A protein and the small-molecule ligand that binds it are described below.
Small molecule (SMILES): CC(=O)N[C@@H]1[C@@H](O)[C@H](O)[C@@H](CO)O[C@H]1O

Sequence of chain 1.A:
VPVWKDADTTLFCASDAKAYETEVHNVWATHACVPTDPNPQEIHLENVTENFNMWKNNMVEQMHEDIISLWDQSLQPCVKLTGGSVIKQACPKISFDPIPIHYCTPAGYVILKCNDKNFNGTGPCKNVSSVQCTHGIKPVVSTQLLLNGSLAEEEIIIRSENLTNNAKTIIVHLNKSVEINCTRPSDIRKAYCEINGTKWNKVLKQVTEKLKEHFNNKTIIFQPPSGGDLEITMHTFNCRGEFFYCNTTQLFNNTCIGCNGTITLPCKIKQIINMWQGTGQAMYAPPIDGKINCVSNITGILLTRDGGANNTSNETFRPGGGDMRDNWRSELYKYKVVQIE

Binding-site contacts:
Ligand atom O5 contacts residue GLU155 of chain 1.A at 3.8 Å.
Ligand atom C6 contacts residue LYS218 of chain 1.A at 3.4 Å.
Ligand atom C7 contacts residue GLU154 of chain 1.A at 4.4 Å.
Ligand atom C1 contacts residue ILE156 of chain 1.A at 4.4 Å (hydrophobic).
Ligand atom C1 contacts residue ASN175 of chain 1.A at 1.4 Å.
Ligand atom C4 contacts residue ASN175 of chain 1.A at 4.2 Å.
Ligand atom O5 contacts residue ASN175 of chain 1.A at 2.6 Å (h-bond).
Ligand atom C1 contacts residue GLN214 of chain 1.A at 4.2 Å.
Ligand atom C3 contacts residue GLN214 of chain 1.A at 4.1 Å.
Ligand atom C2 contacts residue ASN175 of chain 1.A at 2.5 Å.
Ligand atom O5 contacts residue ILE156 of chain 1.A at 3.5 Å (h-bond).
Ligand atom O6 contacts residue ILE156 of chain 1.A at 3.1 Å (h-bond).
Ligand atom C3 contacts residue ASN175 of chain 1.A at 3.6 Å.
Ligand atom N2 contacts residue ASN175 of chain 1.A at 2.7 Å (h-bond).
Ligand atom C6 contacts residue GLU155 of chain 1.A at 3.9 Å.
Ligand atom C8 contacts residue ASN175 of chain 1.A at 4.2 Å.
Ligand atom C5 contacts residue ILE156 of chain 1.A at 4.5 Å (hydrophobic).
Ligand atom C6 contacts residue ILE156 of chain 1.A at 4.2 Å (hydrophobic).
Ligand atom C5 contacts residue ASN175 of chain 1.A at 3.5 Å.
Ligand atom O5 contacts residue GLU154 of chain 1.A at 4.4 Å.
Ligand atom O7 contacts residue GLU154 of chain 1.A at 3.4 Å (salt-bridge).
Ligand atom C4 contacts residue GLN214 of chain 1.A at 4.5 Å.
Ligand atom C1 contacts residue GLU154 of chain 1.A at 4.4 Å.
Ligand atom O6 contacts residue LYS218 of chain 1.A at 2.9 Å (salt-bridge).
Ligand atom O4 contacts residue GLN214 of chain 1.A at 4.1 Å.
Ligand atom C5 contacts residue GLN214 of chain 1.A at 4.5 Å.
Ligand atom O7 contacts residue ASN175 of chain 1.A at 3.8 Å.
Ligand atom C2 contacts residue GLU154 of chain 1.A at 4.4 Å.
Ligand atom O6 contacts residue GLU155 of chain 1.A at 3.9 Å.
Ligand atom C7 contacts residue ASN175 of chain 1.A at 3.4 Å.